Sequence of chain 1.B:
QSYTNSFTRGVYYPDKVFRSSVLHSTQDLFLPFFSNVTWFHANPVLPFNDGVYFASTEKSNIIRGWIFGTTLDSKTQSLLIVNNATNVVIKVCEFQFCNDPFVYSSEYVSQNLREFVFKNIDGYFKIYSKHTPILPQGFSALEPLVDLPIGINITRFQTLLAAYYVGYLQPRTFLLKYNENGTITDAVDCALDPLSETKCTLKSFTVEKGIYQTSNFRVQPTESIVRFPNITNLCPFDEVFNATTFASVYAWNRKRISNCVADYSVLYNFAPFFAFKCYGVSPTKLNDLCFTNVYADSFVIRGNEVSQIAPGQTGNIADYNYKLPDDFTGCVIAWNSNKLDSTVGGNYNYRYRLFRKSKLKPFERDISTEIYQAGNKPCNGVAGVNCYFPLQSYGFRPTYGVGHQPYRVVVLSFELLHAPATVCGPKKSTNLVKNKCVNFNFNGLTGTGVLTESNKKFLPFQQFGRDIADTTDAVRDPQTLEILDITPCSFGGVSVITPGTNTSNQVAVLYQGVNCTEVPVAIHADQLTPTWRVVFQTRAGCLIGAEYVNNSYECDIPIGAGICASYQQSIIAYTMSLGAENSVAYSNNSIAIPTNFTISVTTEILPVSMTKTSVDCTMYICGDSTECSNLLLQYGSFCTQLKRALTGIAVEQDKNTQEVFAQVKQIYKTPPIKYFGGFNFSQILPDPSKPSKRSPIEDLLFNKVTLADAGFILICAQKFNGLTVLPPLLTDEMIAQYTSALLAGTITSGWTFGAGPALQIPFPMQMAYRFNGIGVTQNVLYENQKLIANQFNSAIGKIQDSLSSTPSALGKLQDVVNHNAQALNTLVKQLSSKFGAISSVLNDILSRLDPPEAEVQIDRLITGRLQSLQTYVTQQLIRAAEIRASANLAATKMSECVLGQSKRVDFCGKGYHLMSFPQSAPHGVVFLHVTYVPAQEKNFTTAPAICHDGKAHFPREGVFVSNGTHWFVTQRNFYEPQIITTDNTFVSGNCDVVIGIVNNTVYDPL

The protein below binds the small molecule below.
Small molecule (SMILES): CC(=O)N[C@H]1[C@H](O[C@H]2[C@H](O)[C@@H](NC(C)=O)CO[C@@H]2CO[C@@H]2O[C@@H](C)[C@@H](O)[C@@H](O)[C@@H]2O)O[C@H](CO)[C@@H](O)[C@@H]1O

Binding-site contacts:
Ligand atom C7 contacts residue ASN1126 of chain 1.B at 3.7 Å.
Ligand atom O5 contacts residue ASN1126 of chain 1.B at 2.3 Å (h-bond).
Ligand atom C3 contacts residue ASN1126 of chain 1.B at 3.9 Å.
Ligand atom C6 contacts residue ASN1126 of chain 1.B at 4.1 Å.
Ligand atom C5 contacts residue ASN1126 of chain 1.B at 3.5 Å.
Ligand atom O7 contacts residue ASN1126 of chain 1.B at 4.0 Å.
Ligand atom N2 contacts residue ASN1126 of chain 1.B at 3.1 Å (h-bond).
Ligand atom O5 contacts residue ASN1126 of chain 1.B at 4.3 Å.
Ligand atom C6 contacts residue ASN1126 of chain 1.B at 4.1 Å.
Ligand atom C1 contacts residue ASN1126 of chain 1.B at 1.5 Å.
Ligand atom C4 contacts residue ASN1126 of chain 1.B at 4.2 Å.
Ligand atom C2 contacts residue ASN1126 of chain 1.B at 2.6 Å.